Binding-site contacts:
Ligand atom N23 contacts residue LEU187 of chain 1.A at 3.5 Å.
Ligand atom C2 contacts residue GLY138 of chain 1.A at 3.4 Å.
Ligand atom C12 contacts residue GLU136 of chain 1.A at 3.6 Å.
Ligand atom N23 contacts residue GLU136 of chain 1.A at 3.9 Å.
Ligand atom C4 contacts residue LEU187 of chain 1.A at 3.5 Å (hydrophobic).
Ligand atom C2 contacts residue LEU187 of chain 1.A at 3.6 Å (hydrophobic).
Ligand atom C12 contacts residue ALA84 of chain 1.A at 3.6 Å (hydrophobic).
Ligand atom N23 contacts residue GLY138 of chain 1.A at 2.9 Å (h-bond).
Ligand atom C13 contacts residue ILE119 of chain 1.A at 3.4 Å (hydrophobic).
Ligand atom N23 contacts residue ALA84 of chain 1.A at 4.0 Å.
Ligand atom N23 contacts residue CYS137 of chain 1.A at 3.8 Å.
Ligand atom C4 contacts residue ILE64 of chain 1.A at 3.5 Å (hydrophobic).
Ligand atom C16 contacts residue VAL72 of chain 1.A at 4.0 Å (hydrophobic).
Ligand atom C3 contacts residue LEU187 of chain 1.A at 3.2 Å (hydrophobic).
Ligand atom C20 contacts residue LEU187 of chain 1.A at 4.0 Å (hydrophobic).
Ligand atom C13 contacts residue GLU136 of chain 1.A at 3.9 Å.
Ligand atom C3 contacts residue ILE64 of chain 1.A at 3.6 Å (hydrophobic).
Ligand atom C14 contacts residue ILE119 of chain 1.A at 4.0 Å (hydrophobic).
Ligand atom C12 contacts residue LEU187 of chain 1.A at 3.9 Å (hydrophobic).
Ligand atom N24 contacts residue LEU187 of chain 1.A at 3.6 Å.
Ligand atom C5 contacts residue LEU187 of chain 1.A at 4.0 Å (hydrophobic).
Ligand atom C14 contacts residue MET135 of chain 1.A at 3.7 Å (hydrophobic).
Ligand atom C5 contacts residue ILE64 of chain 1.A at 3.2 Å (hydrophobic).
Ligand atom C13 contacts residue ALA84 of chain 1.A at 3.9 Å (hydrophobic).
Ligand atom C1 contacts residue ILE64 of chain 1.A at 3.3 Å (hydrophobic).
Ligand atom N24 contacts residue GLU136 of chain 1.A at 2.8 Å (salt-bridge).
Ligand atom C21 contacts residue GLY138 of chain 1.A at 4.1 Å.
Ligand atom N24 contacts residue GLY138 of chain 1.A at 3.5 Å (h-bond).
Ligand atom C11 contacts residue LEU187 of chain 1.A at 3.9 Å (hydrophobic).
Ligand atom N24 contacts residue ALA84 of chain 1.A at 3.2 Å.
Ligand atom C15 contacts residue 7PE1 of chain 1.C at 3.9 Å.
Ligand atom C21 contacts residue LEU187 of chain 1.A at 3.5 Å (hydrophobic).
Ligand atom C14 contacts residue 7PE1 of chain 1.C at 3.7 Å.
Ligand atom C6 contacts residue ILE64 of chain 1.A at 3.1 Å (hydrophobic).
Ligand atom C2 contacts residue ILE64 of chain 1.A at 3.5 Å (hydrophobic).
Ligand atom C21 contacts residue ILE64 of chain 1.A at 4.0 Å (hydrophobic).
Ligand atom C12 contacts residue ILE119 of chain 1.A at 3.8 Å (hydrophobic).
Ligand atom C1 contacts residue GLY138 of chain 1.A at 4.0 Å.
Ligand atom N24 contacts residue CYS137 of chain 1.A at 3.6 Å.
Ligand atom C13 contacts residue MET135 of chain 1.A at 3.6 Å (hydrophobic).

Sequence of chain 1.A:
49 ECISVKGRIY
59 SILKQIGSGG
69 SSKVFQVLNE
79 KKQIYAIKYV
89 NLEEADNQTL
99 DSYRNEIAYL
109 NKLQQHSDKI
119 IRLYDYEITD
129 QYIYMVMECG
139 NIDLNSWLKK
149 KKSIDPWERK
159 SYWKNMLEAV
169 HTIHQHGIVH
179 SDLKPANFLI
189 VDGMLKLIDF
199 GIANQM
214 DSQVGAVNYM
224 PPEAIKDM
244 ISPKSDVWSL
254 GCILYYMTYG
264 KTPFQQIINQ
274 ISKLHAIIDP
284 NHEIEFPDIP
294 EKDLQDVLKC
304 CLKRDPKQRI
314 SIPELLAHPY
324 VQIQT

A small-molecule ligand and the protein it binds are described below.
Small molecule (SMILES): O=C1c2ccccc2-c2n[nH]c3cccc1c23